A small-molecule ligand and the protein it binds are described below.
Small molecule (SMILES): O=C(OC1CNC(C(=O)O)C1)c1ccc(-c2ccccc2)cc1

Binding-site contacts:
Ligand atom C06 contacts residue THR468 of chain 1.A at 3.2 Å.
Ligand atom C18 contacts residue SER352 of chain 1.A at 4.2 Å.
Ligand atom O08 contacts residue SER353 of chain 1.A at 3.2 Å (h-bond).
Ligand atom O07 contacts residue ASN471 of chain 1.A at 3.8 Å.
Ligand atom N04 contacts residue ASP464 of chain 1.A at 3.0 Å (salt-bridge).
Ligand atom N04 contacts residue CYS467 of chain 1.A at 3.2 Å (h-bond).
Ligand atom C19 contacts residue ARG101 of chain 1.A at 3.4 Å.
Ligand atom O07 contacts residue THR468 of chain 1.A at 2.4 Å (h-bond).
Ligand atom O23 contacts residue ILE431 of chain 1.A at 3.5 Å (h-bond).
Ligand atom C22 contacts residue SER352 of chain 1.A at 3.3 Å.
Ligand atom C03 contacts residue GLY435 of chain 1.A at 4.2 Å.
Ligand atom C01 contacts residue ASP464 of chain 1.A at 3.3 Å.
Ligand atom C17 contacts residue SER352 of chain 1.A at 3.6 Å.
Ligand atom C14 contacts residue SER352 of chain 1.A at 4.1 Å.
Ligand atom N04 contacts residue ASN471 of chain 1.A at 4.1 Å.
Ligand atom C21 contacts residue ARG101 of chain 1.A at 4.2 Å.
Ligand atom O08 contacts residue SER351 of chain 1.A at 3.8 Å.
Ligand atom C03 contacts residue CYS467 of chain 1.A at 4.1 Å (hydrophobic).
Ligand atom C16 contacts residue PRO432 of chain 1.A at 3.1 Å (hydrophobic).
Ligand atom O07 contacts residue SER353 of chain 1.A at 3.7 Å.
Ligand atom C02 contacts residue ASP464 of chain 1.A at 4.2 Å.
Ligand atom O08 contacts residue THR468 of chain 1.A at 4.0 Å.
Ligand atom C03 contacts residue ASP464 of chain 1.A at 3.5 Å.
Ligand atom C06 contacts residue SER351 of chain 1.A at 4.1 Å.
Ligand atom O09 contacts residue MET387 of chain 1.A at 3.8 Å.
Ligand atom C06 contacts residue ASP464 of chain 1.A at 4.1 Å.
Ligand atom C05 contacts residue ASP464 of chain 1.A at 3.1 Å.
Ligand atom O23 contacts residue ALA428 of chain 1.A at 2.7 Å (h-bond).
Ligand atom C14 contacts residue PRO432 of chain 1.A at 4.0 Å (hydrophobic).
Ligand atom C06 contacts residue SER352 of chain 1.A at 4.2 Å.
Ligand atom O07 contacts residue ASP464 of chain 1.A at 4.1 Å.
Ligand atom C20 contacts residue ARG101 of chain 1.A at 3.2 Å.
Ligand atom C21 contacts residue SER352 of chain 1.A at 3.7 Å.
Ligand atom C06 contacts residue SER353 of chain 1.A at 3.9 Å.
Ligand atom C05 contacts residue THR468 of chain 1.A at 4.0 Å.
Ligand atom O23 contacts residue ALA429 of chain 1.A at 4.0 Å.
Ligand atom C03 contacts residue ALA390 of chain 1.A at 3.9 Å (hydrophobic).
Ligand atom C15 contacts residue PRO432 of chain 1.A at 3.3 Å (hydrophobic).
Ligand atom C10 contacts residue ALA428 of chain 1.A at 3.9 Å (hydrophobic).
Ligand atom O08 contacts residue SER352 of chain 1.A at 3.4 Å.

Sequence of chain 1.A:
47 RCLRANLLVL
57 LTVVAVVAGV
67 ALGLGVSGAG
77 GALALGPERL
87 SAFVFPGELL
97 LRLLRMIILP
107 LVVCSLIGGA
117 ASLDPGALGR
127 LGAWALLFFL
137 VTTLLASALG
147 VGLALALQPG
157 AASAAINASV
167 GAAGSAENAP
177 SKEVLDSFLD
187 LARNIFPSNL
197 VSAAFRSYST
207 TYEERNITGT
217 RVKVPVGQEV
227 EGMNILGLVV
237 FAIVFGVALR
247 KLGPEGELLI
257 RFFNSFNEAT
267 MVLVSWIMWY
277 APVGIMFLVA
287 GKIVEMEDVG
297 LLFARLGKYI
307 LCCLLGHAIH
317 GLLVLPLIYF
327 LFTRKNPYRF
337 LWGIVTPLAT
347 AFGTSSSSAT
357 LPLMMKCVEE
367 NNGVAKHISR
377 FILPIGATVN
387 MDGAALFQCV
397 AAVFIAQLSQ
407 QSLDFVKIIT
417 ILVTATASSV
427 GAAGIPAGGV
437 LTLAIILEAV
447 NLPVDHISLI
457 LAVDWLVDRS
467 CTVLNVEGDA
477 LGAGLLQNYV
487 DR